Sequence of chain 1.A:
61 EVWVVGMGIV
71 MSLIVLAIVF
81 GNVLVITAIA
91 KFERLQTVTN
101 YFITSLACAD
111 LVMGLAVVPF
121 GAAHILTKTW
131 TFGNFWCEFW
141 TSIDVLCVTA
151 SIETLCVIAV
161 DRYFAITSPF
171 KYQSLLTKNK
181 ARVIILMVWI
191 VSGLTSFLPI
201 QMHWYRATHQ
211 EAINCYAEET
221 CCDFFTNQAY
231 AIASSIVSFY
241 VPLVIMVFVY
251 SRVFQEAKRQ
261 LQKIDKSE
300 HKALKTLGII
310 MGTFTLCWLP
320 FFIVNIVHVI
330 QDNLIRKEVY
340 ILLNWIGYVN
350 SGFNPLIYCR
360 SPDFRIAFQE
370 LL

This protein binds this small molecule.
Small molecule (SMILES): CN[C@@H]1CCc2c(ccc(O)c2O)[C@H]1O

Binding-site contacts:
Ligand atom CAE contacts residue ASN324 of chain 1.A at 4.1 Å.
Ligand atom OAM contacts residue TYR347 of chain 1.A at 4.0 Å.
Ligand atom CAH contacts residue TYR339 of chain 1.A at 4.2 Å (hydrophobic).
Ligand atom CAA contacts residue PHE320 of chain 1.A at 4.4 Å (hydrophobic).
Ligand atom CAO contacts residue ASN343 of chain 1.A at 3.9 Å.
Ligand atom NAN contacts residue ASP144 of chain 1.A at 2.9 Å (salt-bridge).
Ligand atom OAL contacts residue SER235 of chain 1.A at 4.3 Å.
Ligand atom NAN contacts residue ASN343 of chain 1.A at 3.0 Å (h-bond).
Ligand atom OAK contacts residue ASN324 of chain 1.A at 3.8 Å.
Ligand atom CAC contacts residue VAL145 of chain 1.A at 4.2 Å (hydrophobic).
Ligand atom OAL contacts residue PHE321 of chain 1.A at 4.2 Å.
Ligand atom OAM contacts residue VAL148 of chain 1.A at 4.0 Å.
Ligand atom CAD contacts residue ASN324 of chain 1.A at 4.0 Å.
Ligand atom CAB contacts residue VAL148 of chain 1.A at 3.9 Å (hydrophobic).
Ligand atom CAC contacts residue SER234 of chain 1.A at 3.3 Å.
Ligand atom CAB contacts residue PHE321 of chain 1.A at 4.1 Å (hydrophobic).
Ligand atom OAM contacts residue ASN343 of chain 1.A at 3.9 Å.
Ligand atom CAD contacts residue SER234 of chain 1.A at 3.5 Å.
Ligand atom CAJ contacts residue PHE320 of chain 1.A at 3.9 Å (hydrophobic).
Ligand atom NAN contacts residue TYR347 of chain 1.A at 4.2 Å.
Ligand atom CAO contacts residue ASP144 of chain 1.A at 3.3 Å.
Ligand atom CAB contacts residue SER238 of chain 1.A at 4.3 Å.
Ligand atom CAG contacts residue PHE224 of chain 1.A at 3.6 Å (hydrophobic).
Ligand atom OAM contacts residue ASP144 of chain 1.A at 2.9 Å (salt-bridge).
Ligand atom OAL contacts residue SER238 of chain 1.A at 3.8 Å.
Ligand atom CAG contacts residue ASN324 of chain 1.A at 4.1 Å.
Ligand atom CAI contacts residue ASN343 of chain 1.A at 4.1 Å.
Ligand atom OAK contacts residue SER234 of chain 1.A at 2.9 Å (h-bond).
Ligand atom CAC contacts residue PHE321 of chain 1.A at 4.3 Å (hydrophobic).
Ligand atom CAF contacts residue PHE320 of chain 1.A at 4.0 Å (hydrophobic).
Ligand atom CAO contacts residue PHE224 of chain 1.A at 4.2 Å (hydrophobic).
Ligand atom CAI contacts residue ASP144 of chain 1.A at 3.3 Å.
Ligand atom CAA contacts residue VAL148 of chain 1.A at 3.9 Å (hydrophobic).
Ligand atom CAJ contacts residue ASN343 of chain 1.A at 4.1 Å.
Ligand atom CAB contacts residue VAL145 of chain 1.A at 4.4 Å (hydrophobic).
Ligand atom CAJ contacts residue ASP144 of chain 1.A at 3.7 Å.
Ligand atom OAL contacts residue SER234 of chain 1.A at 2.3 Å (h-bond).
Ligand atom OAK contacts residue TYR230 of chain 1.A at 4.4 Å.
Ligand atom CAH contacts residue PHE224 of chain 1.A at 3.6 Å (hydrophobic).
Ligand atom CAG contacts residue TYR339 of chain 1.A at 4.2 Å (hydrophobic).